Binding-site contacts:
Ligand atom N3 contacts residue SER90 of chain 1.A at 3.8 Å.
Ligand atom C8 contacts residue ILE86 of chain 1.A at 3.8 Å (hydrophobic).
Ligand atom C6 contacts residue SER50 of chain 1.A at 3.2 Å.
Ligand atom C5 contacts residue ARG141 of chain 1.A at 4.4 Å.
Ligand atom C9 contacts residue SER50 of chain 1.A at 3.9 Å.
Ligand atom C8 contacts residue LEU52 of chain 1.A at 4.5 Å (hydrophobic).
Ligand atom C2 contacts residue LEU52 of chain 1.A at 4.4 Å (hydrophobic).
Ligand atom N3 contacts residue PRO91 of chain 1.A at 4.1 Å.
Ligand atom C5 contacts residue SER50 of chain 1.A at 3.7 Å.
Ligand atom N2 contacts residue ILE86 of chain 1.A at 4.0 Å.
Ligand atom O1 contacts residue VAL84 of chain 1.A at 4.2 Å.
Ligand atom C5 contacts residue VAL136 of chain 1.A at 3.8 Å (hydrophobic).
Ligand atom C5 contacts residue VAL134 of chain 1.A at 4.3 Å (hydrophobic).
Ligand atom N1 contacts residue LEU52 of chain 1.A at 3.8 Å.
Ligand atom N2 contacts residue SER50 of chain 1.A at 4.5 Å.
Ligand atom C4 contacts residue VAL134 of chain 1.A at 4.4 Å (hydrophobic).
Ligand atom O2 contacts residue ILE86 of chain 1.A at 4.0 Å.
Ligand atom O2 contacts residue SER90 of chain 1.A at 3.5 Å.
Ligand atom O2 contacts residue PRO91 of chain 1.A at 3.6 Å.
Ligand atom C3 contacts residue LEU52 of chain 1.A at 4.2 Å (hydrophobic).
Ligand atom C6 contacts residue VAL136 of chain 1.A at 4.3 Å (hydrophobic).
Ligand atom C4 contacts residue LEU52 of chain 1.A at 4.4 Å (hydrophobic).
Ligand atom O2 contacts residue SER50 of chain 1.A at 2.8 Å (h-bond).
Ligand atom O1 contacts residue ILE86 of chain 1.A at 3.5 Å.
Ligand atom C9 contacts residue ILE86 of chain 1.A at 3.9 Å (hydrophobic).
Ligand atom C7 contacts residue ILE86 of chain 1.A at 4.3 Å (hydrophobic).
Ligand atom C1 contacts residue VAL84 of chain 1.A at 3.9 Å (hydrophobic).
Ligand atom N3 contacts residue ILE86 of chain 1.A at 4.1 Å.
Ligand atom C9 contacts residue PRO91 of chain 1.A at 4.3 Å (hydrophobic).
Ligand atom C7 contacts residue SER50 of chain 1.A at 4.2 Å.
Ligand atom C2 contacts residue VAL84 of chain 1.A at 4.3 Å (hydrophobic).
Ligand atom C9 contacts residue SER90 of chain 1.A at 4.3 Å.

The protein below binds the small molecule below.
Small molecule (SMILES): CC(=O)Nc1cccc(NC(N)=O)c1

Sequence of chain 1.A:
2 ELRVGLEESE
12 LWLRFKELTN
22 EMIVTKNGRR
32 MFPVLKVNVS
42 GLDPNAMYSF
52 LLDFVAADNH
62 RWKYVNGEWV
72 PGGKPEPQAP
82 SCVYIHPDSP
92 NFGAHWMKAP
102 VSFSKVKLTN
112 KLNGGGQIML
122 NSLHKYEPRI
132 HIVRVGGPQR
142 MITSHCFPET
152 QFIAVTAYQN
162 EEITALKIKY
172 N